Binding-site contacts:
Ligand atom CAF contacts residue LEU82 of chain 1.A at 3.9 Å (hydrophobic).
Ligand atom OAA contacts residue LEU163 of chain 1.A at 3.6 Å.
Ligand atom OAA contacts residue LYS50 of chain 1.A at 3.1 Å (salt-bridge).
Ligand atom CAM contacts residue LEU163 of chain 1.A at 3.9 Å (hydrophobic).
Ligand atom CAC contacts residue ILE49 of chain 1.A at 3.9 Å (hydrophobic).
Ligand atom NAP contacts residue PHE161 of chain 1.A at 3.0 Å (h-bond).
Ligand atom CAC contacts residue LYS50 of chain 1.A at 3.4 Å.
Ligand atom CAN contacts residue LEU93 of chain 1.A at 3.7 Å (hydrophobic).
Ligand atom CAT contacts residue PHE161 of chain 1.A at 3.6 Å (hydrophobic).
Ligand atom CAS contacts residue ASP160 of chain 1.A at 3.8 Å.
Ligand atom CAK contacts residue PHE161 of chain 1.A at 3.5 Å (hydrophobic).
Ligand atom FAB contacts residue LEU166 of chain 1.A at 3.2 Å.
Ligand atom CAQ contacts residue LEU163 of chain 1.A at 3.7 Å (hydrophobic).
Ligand atom CAN contacts residue LEU163 of chain 1.A at 3.7 Å (hydrophobic).
Ligand atom CAG contacts residue CYS80 of chain 1.A at 3.7 Å (hydrophobic).
Ligand atom CAH contacts residue MET95 of chain 1.A at 3.6 Å (hydrophobic).
Ligand atom CAE contacts residue MET95 of chain 1.A at 3.7 Å (hydrophobic).
Ligand atom CAJ contacts residue MET71 of chain 1.A at 3.9 Å (hydrophobic).
Ligand atom CAM contacts residue MET71 of chain 1.A at 3.6 Å (hydrophobic).
Ligand atom CAD contacts residue MET95 of chain 1.A at 3.6 Å (hydrophobic).
Ligand atom CAE contacts residue LEU93 of chain 1.A at 3.5 Å (hydrophobic).
Ligand atom CAE contacts residue ILE94 of chain 1.A at 3.8 Å (hydrophobic).
Ligand atom CAG contacts residue ARG81 of chain 1.A at 3.8 Å.
Ligand atom CAL contacts residue MET95 of chain 1.A at 3.7 Å (hydrophobic).
Ligand atom CAD contacts residue LYS50 of chain 1.A at 3.8 Å.
Ligand atom CAC contacts residue ALA48 of chain 1.A at 3.6 Å (hydrophobic).
Ligand atom CAR contacts residue MET95 of chain 1.A at 3.6 Å (hydrophobic).
Ligand atom CAF contacts residue CYS80 of chain 1.A at 3.4 Å (hydrophobic).
Ligand atom CAO contacts residue ASP160 of chain 1.A at 2.9 Å.
Ligand atom CAM contacts residue PHE161 of chain 1.A at 3.4 Å (hydrophobic).
Ligand atom OAA contacts residue ASP160 of chain 1.A at 3.7 Å.
Ligand atom CAF contacts residue PHE161 of chain 1.A at 3.4 Å (hydrophobic).
Ligand atom CAJ contacts residue LEU166 of chain 1.A at 3.9 Å (hydrophobic).
Ligand atom CAU contacts residue ASP160 of chain 1.A at 3.7 Å.
Ligand atom FAB contacts residue ILE64 of chain 1.A at 3.9 Å.
Ligand atom CAC contacts residue LEU93 of chain 1.A at 3.5 Å (hydrophobic).
Ligand atom NAX contacts residue ASP160 of chain 1.A at 3.4 Å (salt-bridge).
Ligand atom NAP contacts residue ASP160 of chain 1.A at 3.5 Å.
Ligand atom CAC contacts residue MET95 of chain 1.A at 3.5 Å (hydrophobic).
Ligand atom CAG contacts residue LEU82 of chain 1.A at 3.6 Å (hydrophobic).

This small molecule binds to this protein.
Small molecule (SMILES): O=C1c2cc(F)ccc2Nc2ccccc2N1Cc1ccccc1

Sequence of chain 1.A:
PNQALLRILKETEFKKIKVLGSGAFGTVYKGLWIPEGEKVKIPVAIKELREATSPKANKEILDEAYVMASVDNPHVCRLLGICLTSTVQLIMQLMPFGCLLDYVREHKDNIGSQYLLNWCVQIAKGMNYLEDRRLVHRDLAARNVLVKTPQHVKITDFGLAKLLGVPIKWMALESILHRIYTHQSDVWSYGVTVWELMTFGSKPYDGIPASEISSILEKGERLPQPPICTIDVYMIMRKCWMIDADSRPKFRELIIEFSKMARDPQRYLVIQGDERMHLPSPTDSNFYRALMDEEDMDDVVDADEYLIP